Sequence of chain 1.A:
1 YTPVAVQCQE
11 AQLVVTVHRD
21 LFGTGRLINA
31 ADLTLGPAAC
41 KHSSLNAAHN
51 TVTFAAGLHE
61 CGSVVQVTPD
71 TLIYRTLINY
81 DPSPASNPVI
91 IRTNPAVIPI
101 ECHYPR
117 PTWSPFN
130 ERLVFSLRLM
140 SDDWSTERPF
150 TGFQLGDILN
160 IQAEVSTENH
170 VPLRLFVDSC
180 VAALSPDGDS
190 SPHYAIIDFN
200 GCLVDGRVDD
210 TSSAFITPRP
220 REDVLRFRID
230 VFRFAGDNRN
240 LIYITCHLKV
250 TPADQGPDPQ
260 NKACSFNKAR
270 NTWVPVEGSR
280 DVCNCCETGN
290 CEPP

This small molecule binds to this protein.
Small molecule (SMILES): CC(=O)N[C@@H]1[C@@H](O)[C@@H](O)[C@@H](CO)O[C@@H]1O

Binding-site contacts:
Ligand atom C2 contacts residue VAL170 of chain 1.A at 4.2 Å (hydrophobic).
Ligand atom O3 contacts residue THR118 of chain 1.A at 4.4 Å.
Ligand atom C1 contacts residue TRP119 of chain 1.A at 4.2 Å (hydrophobic).
Ligand atom C5 contacts residue THR118 of chain 1.A at 2.9 Å.
Ligand atom C6 contacts residue THR118 of chain 1.A at 4.1 Å.
Ligand atom O7 contacts residue THR118 of chain 1.A at 3.9 Å.
Ligand atom C8 contacts residue THR118 of chain 1.A at 3.5 Å.
Ligand atom O6 contacts residue HIS169 of chain 1.A at 3.8 Å.
Ligand atom C7 contacts residue THR118 of chain 1.A at 3.5 Å.
Ligand atom C3 contacts residue THR118 of chain 1.A at 3.1 Å.
Ligand atom O6 contacts residue PRO171 of chain 1.A at 4.2 Å.
Ligand atom O4 contacts residue THR118 of chain 1.A at 4.4 Å.
Ligand atom C4 contacts residue THR118 of chain 1.A at 3.6 Å.
Ligand atom O5 contacts residue THR118 of chain 1.A at 2.3 Å (h-bond).
Ligand atom O4 contacts residue VAL170 of chain 1.A at 4.5 Å.
Ligand atom N2 contacts residue THR118 of chain 1.A at 2.7 Å (h-bond).
Ligand atom O7 contacts residue TRP119 of chain 1.A at 4.4 Å.
Ligand atom O5 contacts residue VAL170 of chain 1.A at 4.0 Å.
Ligand atom O7 contacts residue VAL170 of chain 1.A at 3.6 Å.
Ligand atom O6 contacts residue VAL170 of chain 1.A at 4.4 Å.
Ligand atom C2 contacts residue THR118 of chain 1.A at 2.4 Å.
Ligand atom O5 contacts residue HIS169 of chain 1.A at 4.0 Å.
Ligand atom C1 contacts residue THR118 of chain 1.A at 1.4 Å.
Ligand atom C1 contacts residue VAL170 of chain 1.A at 4.0 Å (hydrophobic).